Sequence of chain 1.E:
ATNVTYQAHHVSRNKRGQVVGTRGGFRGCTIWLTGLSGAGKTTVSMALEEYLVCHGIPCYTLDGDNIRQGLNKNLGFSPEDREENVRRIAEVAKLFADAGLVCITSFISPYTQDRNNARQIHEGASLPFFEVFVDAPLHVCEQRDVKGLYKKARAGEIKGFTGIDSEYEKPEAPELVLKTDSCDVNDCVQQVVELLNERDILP

Binding-site contacts:
Ligand atom C8 contacts residue PHE82 of chain 1.E at 3.4 Å (hydrophobic).
Ligand atom N6 contacts residue PHE166 of chain 1.E at 3.6 Å.
Ligand atom C4' contacts residue ASP70 of chain 1.E at 3.6 Å.
Ligand atom O2' contacts residue ASP70 of chain 1.E at 3.2 Å (salt-bridge).
Ligand atom O2A contacts residue PHE112 of chain 1.E at 3.6 Å.
Ligand atom C2 contacts residue ARG87 of chain 1.E at 3.1 Å.
Ligand atom N6 contacts residue GLY165 of chain 1.E at 3.2 Å (h-bond).
Ligand atom N1 contacts residue ARG87 of chain 1.E at 3.3 Å (salt-bridge).
Ligand atom N1 contacts residue PHE166 of chain 1.E at 3.7 Å.
Ligand atom N7 contacts residue PHE82 of chain 1.E at 3.5 Å.
Ligand atom O2B contacts residue ASN90 of chain 1.E at 2.7 Å (h-bond).
Ligand atom C1' contacts residue ASN8 of chain 1.F at 3.5 Å.
Ligand atom O1B contacts residue ILE113 of chain 1.E at 3.5 Å (h-bond).
Ligand atom N1 contacts residue THR167 of chain 1.E at 3.3 Å (h-bond).
Ligand atom O1A contacts residue PHE112 of chain 1.E at 3.4 Å.
Ligand atom O2B contacts residue ARG87 of chain 1.E at 3.5 Å.
Ligand atom O5' contacts residue PHE82 of chain 1.E at 3.7 Å.
Ligand atom C8 contacts residue THR7 of chain 1.F at 3.2 Å.
Ligand atom PA contacts residue ARG73 of chain 1.E at 3.7 Å.
Ligand atom O2A contacts residue ASN90 of chain 1.E at 2.8 Å (h-bond).
Ligand atom O2' contacts residue LEU154 of chain 1.E at 3.4 Å.
Ligand atom O3' contacts residue ASP70 of chain 1.E at 3.2 Å (salt-bridge).
Ligand atom O3B contacts residue PRO115 of chain 1.E at 3.1 Å.
Ligand atom O5' contacts residue ARG73 of chain 1.E at 3.5 Å (salt-bridge).
Ligand atom O4' contacts residue PHE82 of chain 1.E at 3.4 Å.
Ligand atom O2A contacts residue ARG73 of chain 1.E at 2.8 Å (salt-bridge).
Ligand atom N6 contacts residue LYS164 of chain 1.E at 3.6 Å (salt-bridge).
Ligand atom O1B contacts residue SER114 of chain 1.E at 2.9 Å (h-bond).
Ligand atom N3 contacts residue ILE113 of chain 1.E at 3.7 Å.
Ligand atom C2 contacts residue ILE113 of chain 1.E at 3.7 Å (hydrophobic).
Ligand atom O2B contacts residue ARG73 of chain 1.E at 2.8 Å (salt-bridge).
Ligand atom C8 contacts residue ASN8 of chain 1.F at 3.6 Å.
Ligand atom O3B contacts residue ARG87 of chain 1.E at 2.8 Å (salt-bridge).
Ligand atom O1B contacts residue ASN90 of chain 1.E at 3.6 Å (h-bond).
Ligand atom O1A contacts residue ILE113 of chain 1.E at 2.8 Å (h-bond).
Ligand atom C6 contacts residue PHE166 of chain 1.E at 3.6 Å (hydrophobic).
Ligand atom C4 contacts residue PHE82 of chain 1.E at 3.6 Å (hydrophobic).
Ligand atom C2 contacts residue THR167 of chain 1.E at 3.2 Å.
Ligand atom SB contacts residue ASN90 of chain 1.E at 3.6 Å.
Ligand atom N9 contacts residue PHE82 of chain 1.E at 3.5 Å.

Sequence of chain 1.F:
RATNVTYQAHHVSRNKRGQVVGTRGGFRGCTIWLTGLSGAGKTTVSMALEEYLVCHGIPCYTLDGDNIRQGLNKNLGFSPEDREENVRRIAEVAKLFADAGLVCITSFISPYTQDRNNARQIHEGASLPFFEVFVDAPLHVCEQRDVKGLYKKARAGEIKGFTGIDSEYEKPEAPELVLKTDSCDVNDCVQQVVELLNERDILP

This small molecule binds to this protein.
Small molecule (SMILES): Nc1ncnc2c1ncn2[C@@H]1O[C@H](CO[P](=O)(O)OS(=O)(=O)O)[C@@H](O)[C@H]1O